This protein binds this small molecule.
Small molecule (SMILES): CN1CCN(CCCN2c3ccccc3Sc3ccc(C(F)(F)F)cc32)CC1

Sequence of chain 1.A:
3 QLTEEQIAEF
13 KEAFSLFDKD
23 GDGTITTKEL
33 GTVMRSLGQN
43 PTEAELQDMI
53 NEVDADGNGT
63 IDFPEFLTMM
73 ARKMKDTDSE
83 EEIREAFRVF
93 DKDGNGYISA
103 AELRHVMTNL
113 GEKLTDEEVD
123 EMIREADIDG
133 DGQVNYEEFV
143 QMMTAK

Binding-site contacts:
Ligand atom F1 contacts residue ILE100 of chain 1.A at 3.7 Å.
Ligand atom C15 contacts residue MET144 of chain 1.A at 3.9 Å (hydrophobic).
Ligand atom N1 contacts residue MET124 of chain 1.A at 3.9 Å.
Ligand atom F1 contacts residue LEU105 of chain 1.A at 4.0 Å.
Ligand atom C8 contacts residue MET124 of chain 1.A at 3.8 Å (hydrophobic).
Ligand atom C13 contacts residue MET124 of chain 1.A at 3.2 Å (hydrophobic).
Ligand atom F2 contacts residue ALA128 of chain 1.A at 4.0 Å.
Ligand atom N2 contacts residue MET144 of chain 1.A at 3.9 Å.
Ligand atom C11 contacts residue GLU127 of chain 1.A at 3.9 Å.
Ligand atom C15 contacts residue GLU127 of chain 1.A at 3.6 Å.
Ligand atom F2 contacts residue VAL136 of chain 1.A at 3.7 Å.
Ligand atom C9 contacts residue TFP1 of chain 1.G at 3.7 Å.
Ligand atom C19 contacts residue TFP1 of chain 1.H at 3.7 Å.
Ligand atom C13 contacts residue MET144 of chain 1.A at 4.0 Å (hydrophobic).
Ligand atom S contacts residue MET124 of chain 1.A at 3.8 Å.
Ligand atom C11 contacts residue MET124 of chain 1.A at 3.9 Å (hydrophobic).
Ligand atom C2 contacts residue MET144 of chain 1.A at 4.0 Å (hydrophobic).
Ligand atom F2 contacts residue MET144 of chain 1.A at 3.7 Å.
Ligand atom C7 contacts residue TFP1 of chain 1.H at 4.0 Å.
Ligand atom C2 contacts residue TFP1 of chain 1.H at 3.4 Å.
Ligand atom C6 contacts residue MET124 of chain 1.A at 3.8 Å (hydrophobic).
Ligand atom C8 contacts residue TFP1 of chain 1.H at 3.7 Å.
Ligand atom C9 contacts residue TFP1 of chain 1.H at 3.9 Å.
Ligand atom F3 contacts residue VAL136 of chain 1.A at 3.5 Å.
Ligand atom C16 contacts residue GLU127 of chain 1.A at 3.4 Å.
Ligand atom C7 contacts residue MET124 of chain 1.A at 3.6 Å (hydrophobic).
Ligand atom F3 contacts residue ILE125 of chain 1.A at 4.0 Å.
Ligand atom S contacts residue TFP1 of chain 1.H at 3.8 Å.
Ligand atom C4 contacts residue MET124 of chain 1.A at 3.7 Å (hydrophobic).
Ligand atom C6 contacts residue MET144 of chain 1.A at 3.3 Å (hydrophobic).
Ligand atom C18 contacts residue GLU127 of chain 1.A at 3.6 Å.
Ligand atom C1 contacts residue MET144 of chain 1.A at 3.6 Å (hydrophobic).
Ligand atom C2 contacts residue LEU105 of chain 1.A at 3.9 Å (hydrophobic).
Ligand atom C5 contacts residue MET144 of chain 1.A at 3.6 Å (hydrophobic).
Ligand atom F2 contacts residue PHE141 of chain 1.A at 4.0 Å.
Ligand atom C3 contacts residue TFP1 of chain 1.H at 3.1 Å.
Ligand atom C15 contacts residue ALA128 of chain 1.A at 3.9 Å (hydrophobic).
Ligand atom C8 contacts residue TFP1 of chain 1.G at 4.0 Å.
Ligand atom C4 contacts residue TFP1 of chain 1.H at 4.0 Å.
Ligand atom C14 contacts residue MET144 of chain 1.A at 3.9 Å (hydrophobic).